Binding-site contacts:
Ligand atom C8 contacts residue GLU585 of chain 1.B at 4.1 Å.
Ligand atom C8 contacts residue HIS587 of chain 1.B at 4.0 Å.
Ligand atom C4 contacts residue THR608 of chain 1.B at 4.4 Å.
Ligand atom C3 contacts residue GLU585 of chain 1.B at 4.5 Å.
Ligand atom C7 contacts residue ASN522 of chain 1.B at 3.2 Å.
Ligand atom O4 contacts residue THR608 of chain 1.B at 3.9 Å.
Ligand atom O3 contacts residue PRO611 of chain 1.B at 3.6 Å.
Ligand atom C4 contacts residue ASN522 of chain 1.B at 4.3 Å.
Ligand atom C8 contacts residue THR546 of chain 1.B at 3.5 Å.
Ligand atom O7 contacts residue GLU585 of chain 1.B at 4.4 Å.
Ligand atom C1 contacts residue ASN498 of chain 1.B at 4.1 Å.
Ligand atom C2 contacts residue ARG609 of chain 1.B at 3.6 Å.
Ligand atom O6 contacts residue ARG609 of chain 1.B at 4.1 Å.
Ligand atom C2 contacts residue ASN522 of chain 1.B at 2.6 Å.
Ligand atom C1 contacts residue ARG609 of chain 1.B at 4.0 Å.
Ligand atom C2 contacts residue ASN498 of chain 1.B at 4.5 Å.
Ligand atom O7 contacts residue ASN610 of chain 1.B at 3.0 Å (h-bond).
Ligand atom C5 contacts residue ARG609 of chain 1.B at 4.2 Å.
Ligand atom C7 contacts residue ASN610 of chain 1.B at 4.2 Å.
Ligand atom C7 contacts residue GLU585 of chain 1.B at 4.3 Å.
Ligand atom C3 contacts residue ASN522 of chain 1.B at 3.9 Å.
Ligand atom O5 contacts residue ASN498 of chain 1.B at 4.5 Å.
Ligand atom C4 contacts residue ARG609 of chain 1.B at 3.5 Å.
Ligand atom O4 contacts residue ARG609 of chain 1.B at 4.3 Å.
Ligand atom C1 contacts residue ASN522 of chain 1.B at 1.5 Å.
Ligand atom C5 contacts residue ASN522 of chain 1.B at 3.8 Å.
Ligand atom C8 contacts residue ASN522 of chain 1.B at 3.1 Å.
Ligand atom O3 contacts residue ARG609 of chain 1.B at 4.2 Å.
Ligand atom O7 contacts residue PRO611 of chain 1.B at 2.9 Å.
Ligand atom O5 contacts residue ASN522 of chain 1.B at 2.4 Å (h-bond).
Ligand atom O5 contacts residue ARG609 of chain 1.B at 3.8 Å.
Ligand atom C7 contacts residue PRO611 of chain 1.B at 4.0 Å (hydrophobic).
Ligand atom O7 contacts residue ASN522 of chain 1.B at 4.2 Å.
Ligand atom C3 contacts residue ARG609 of chain 1.B at 3.9 Å.
Ligand atom O3 contacts residue GLU585 of chain 1.B at 3.2 Å (salt-bridge).
Ligand atom C2 contacts residue PRO611 of chain 1.B at 4.5 Å (hydrophobic).
Ligand atom N2 contacts residue ASN522 of chain 1.B at 2.8 Å (h-bond).

This small molecule binds to this protein.
Small molecule (SMILES): CC(=O)N[C@@H]1[C@@H](O)[C@H](O)[C@@H](CO)O[C@H]1O

Sequence of chain 1.B:
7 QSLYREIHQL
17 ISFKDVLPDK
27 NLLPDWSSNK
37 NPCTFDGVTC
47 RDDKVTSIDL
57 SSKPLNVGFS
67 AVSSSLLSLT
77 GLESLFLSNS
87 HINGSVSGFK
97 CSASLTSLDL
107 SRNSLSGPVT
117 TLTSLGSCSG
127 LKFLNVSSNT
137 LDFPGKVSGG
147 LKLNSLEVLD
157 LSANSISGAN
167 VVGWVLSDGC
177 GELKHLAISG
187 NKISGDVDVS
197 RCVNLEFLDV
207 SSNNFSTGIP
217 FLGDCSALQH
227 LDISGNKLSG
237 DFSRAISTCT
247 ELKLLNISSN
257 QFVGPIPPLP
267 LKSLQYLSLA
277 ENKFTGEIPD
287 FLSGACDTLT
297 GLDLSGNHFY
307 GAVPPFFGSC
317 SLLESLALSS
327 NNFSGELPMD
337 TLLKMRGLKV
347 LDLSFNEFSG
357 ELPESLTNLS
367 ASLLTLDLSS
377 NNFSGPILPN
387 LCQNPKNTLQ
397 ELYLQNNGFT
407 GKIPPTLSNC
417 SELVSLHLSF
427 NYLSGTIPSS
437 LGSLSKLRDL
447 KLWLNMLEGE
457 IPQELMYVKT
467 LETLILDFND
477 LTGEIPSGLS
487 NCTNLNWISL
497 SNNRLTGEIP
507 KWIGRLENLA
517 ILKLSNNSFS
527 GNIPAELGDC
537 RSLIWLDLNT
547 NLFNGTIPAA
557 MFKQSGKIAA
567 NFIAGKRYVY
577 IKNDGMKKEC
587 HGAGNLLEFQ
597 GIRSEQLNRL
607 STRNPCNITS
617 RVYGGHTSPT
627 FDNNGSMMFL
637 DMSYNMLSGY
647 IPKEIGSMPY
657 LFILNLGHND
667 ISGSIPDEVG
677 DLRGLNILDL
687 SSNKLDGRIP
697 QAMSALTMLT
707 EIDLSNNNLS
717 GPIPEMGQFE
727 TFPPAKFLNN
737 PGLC